A small-molecule ligand and the protein it binds are described below.
Small molecule (SMILES): CC(=O)N[C@@H]1[C@@H](O)[C@H](O)[C@@H](CO)O[C@H]1O

Sequence of chain 1.B:
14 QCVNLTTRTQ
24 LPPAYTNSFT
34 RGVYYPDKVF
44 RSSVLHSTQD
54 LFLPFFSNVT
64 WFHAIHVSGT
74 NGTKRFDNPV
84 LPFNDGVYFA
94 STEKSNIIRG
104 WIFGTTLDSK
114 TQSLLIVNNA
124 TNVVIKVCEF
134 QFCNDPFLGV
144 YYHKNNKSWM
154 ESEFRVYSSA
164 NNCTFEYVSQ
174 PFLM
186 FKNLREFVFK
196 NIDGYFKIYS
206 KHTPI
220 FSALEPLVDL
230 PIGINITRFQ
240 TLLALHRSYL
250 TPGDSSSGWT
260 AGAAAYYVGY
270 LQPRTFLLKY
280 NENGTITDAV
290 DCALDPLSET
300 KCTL

Binding-site contacts:
Ligand atom C4 contacts residue ASN234 of chain 1.B at 4.2 Å.
Ligand atom C3 contacts residue ASN234 of chain 1.B at 3.8 Å.
Ligand atom N2 contacts residue ASN234 of chain 1.B at 2.9 Å (h-bond).
Ligand atom C8 contacts residue GLY232 of chain 1.B at 3.8 Å.
Ligand atom C1 contacts residue ASN234 of chain 1.B at 1.4 Å.
Ligand atom C5 contacts residue ASN234 of chain 1.B at 3.6 Å.
Ligand atom O5 contacts residue ASN234 of chain 1.B at 2.4 Å (h-bond).
Ligand atom C8 contacts residue ASN234 of chain 1.B at 4.2 Å.
Ligand atom C8 contacts residue ILE233 of chain 1.B at 3.9 Å (hydrophobic).
Ligand atom O7 contacts residue ASN234 of chain 1.B at 2.9 Å (h-bond).
Ligand atom C2 contacts residue ASN234 of chain 1.B at 2.5 Å.
Ligand atom C7 contacts residue ASN234 of chain 1.B at 3.1 Å.